A small-molecule ligand and the protein it binds are described below.
Small molecule (SMILES): CC(=O)N[C@H]1[C@H](O[C@H]2[C@H](O)[C@@H](NC(C)=O)CO[C@@H]2CO)O[C@H](CO)[C@@H](O)[C@@H]1O

Sequence of chain 1.H:
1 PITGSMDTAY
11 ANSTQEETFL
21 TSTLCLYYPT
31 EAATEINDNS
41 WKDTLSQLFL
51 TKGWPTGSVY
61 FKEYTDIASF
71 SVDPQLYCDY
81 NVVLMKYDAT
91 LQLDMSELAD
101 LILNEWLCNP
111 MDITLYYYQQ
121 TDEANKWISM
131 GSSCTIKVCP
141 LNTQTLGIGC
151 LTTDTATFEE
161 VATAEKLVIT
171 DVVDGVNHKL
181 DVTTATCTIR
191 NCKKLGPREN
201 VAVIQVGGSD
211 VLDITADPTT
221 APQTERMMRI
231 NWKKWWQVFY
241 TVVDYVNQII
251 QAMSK

Binding-site contacts:
Ligand atom C2 contacts residue ASN12 of chain 1.H at 3.2 Å.
Ligand atom C5 contacts residue ASN12 of chain 1.H at 4.1 Å.
Ligand atom C1 contacts residue ASN12 of chain 1.H at 2.2 Å.
Ligand atom O7 contacts residue ASN12 of chain 1.H at 3.7 Å.
Ligand atom C7 contacts residue ASN12 of chain 1.H at 3.9 Å.
Ligand atom N2 contacts residue ASN12 of chain 1.H at 3.8 Å.
Ligand atom O5 contacts residue ASN12 of chain 1.H at 2.7 Å (h-bond).